Binding-site contacts:
Ligand atom C9 contacts residue TYR145 of chain 40.A at 4.2 Å (hydrophobic).
Ligand atom C6 contacts residue TYR145 of chain 40.A at 3.4 Å (hydrophobic).
Ligand atom C11 contacts residue TYR250 of chain 39.A at 3.7 Å (hydrophobic).
Ligand atom O1B contacts residue SER147 of chain 40.A at 3.1 Å (h-bond).
Ligand atom C5 contacts residue TYR145 of chain 40.A at 3.3 Å (hydrophobic).
Ligand atom O1A contacts residue ALA146 of chain 40.A at 4.2 Å.
Ligand atom C3 contacts residue PRO252 of chain 39.A at 3.9 Å (hydrophobic).
Ligand atom C7 contacts residue TYR145 of chain 40.A at 3.8 Å (hydrophobic).
Ligand atom O1A contacts residue SER147 of chain 40.A at 2.8 Å (h-bond).
Ligand atom O8 contacts residue ALA146 of chain 40.A at 3.3 Å.
Ligand atom C1 contacts residue PRO252 of chain 39.A at 4.1 Å (hydrophobic).
Ligand atom O4 contacts residue ASN251 of chain 39.A at 4.2 Å.
Ligand atom C4 contacts residue PRO252 of chain 39.A at 3.8 Å (hydrophobic).
Ligand atom C10 contacts residue TYR145 of chain 40.A at 3.6 Å (hydrophobic).
Ligand atom C1 contacts residue SER147 of chain 40.A at 3.6 Å.
Ligand atom C4 contacts residue TYR145 of chain 40.A at 3.6 Å (hydrophobic).
Ligand atom O1B contacts residue ASN148 of chain 40.A at 4.3 Å.
Ligand atom C11 contacts residue ARG143 of chain 40.A at 4.0 Å.
Ligand atom N5 contacts residue TYR250 of chain 39.A at 4.4 Å.
Ligand atom O4 contacts residue TYR145 of chain 40.A at 4.2 Å.
Ligand atom O4 contacts residue TYR250 of chain 39.A at 3.4 Å.
Ligand atom C1 contacts residue ALA146 of chain 40.A at 3.9 Å (hydrophobic).
Ligand atom O4 contacts residue PRO252 of chain 39.A at 3.8 Å.
Ligand atom O10 contacts residue TYR250 of chain 39.A at 2.7 Å (h-bond).
Ligand atom C6 contacts residue ALA146 of chain 40.A at 4.2 Å (hydrophobic).
Ligand atom C10 contacts residue TYR250 of chain 39.A at 3.5 Å (hydrophobic).
Ligand atom C8 contacts residue ALA146 of chain 40.A at 4.4 Å (hydrophobic).
Ligand atom C11 contacts residue TYR145 of chain 40.A at 3.7 Å (hydrophobic).
Ligand atom N5 contacts residue TYR145 of chain 40.A at 2.6 Å (h-bond).
Ligand atom O1B contacts residue ALA146 of chain 40.A at 3.2 Å.
Ligand atom O1A contacts residue PRO252 of chain 39.A at 3.3 Å.

Sequence of chain 40.A:
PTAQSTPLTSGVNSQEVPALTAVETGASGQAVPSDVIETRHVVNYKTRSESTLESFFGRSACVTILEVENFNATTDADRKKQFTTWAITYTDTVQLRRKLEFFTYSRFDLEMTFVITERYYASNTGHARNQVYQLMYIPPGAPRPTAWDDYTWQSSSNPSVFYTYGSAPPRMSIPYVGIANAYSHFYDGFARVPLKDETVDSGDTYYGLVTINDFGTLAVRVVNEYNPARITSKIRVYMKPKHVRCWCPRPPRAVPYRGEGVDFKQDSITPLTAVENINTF

Sequence of chain 39.A:
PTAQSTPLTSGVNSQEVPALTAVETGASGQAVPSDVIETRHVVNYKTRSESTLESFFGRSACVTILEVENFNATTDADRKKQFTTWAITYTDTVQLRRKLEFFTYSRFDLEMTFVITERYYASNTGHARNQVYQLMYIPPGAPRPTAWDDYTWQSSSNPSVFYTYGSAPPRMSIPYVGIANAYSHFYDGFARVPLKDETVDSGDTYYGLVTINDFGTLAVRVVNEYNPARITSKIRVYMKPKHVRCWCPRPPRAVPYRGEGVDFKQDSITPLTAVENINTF

The protein below binds the small molecule below.
Small molecule (SMILES): CC(=O)N[C@H]1[C@H]([C@H](O)[C@H](O)CO)O[C@@](O)(C(=O)O)C[C@@H]1O